The protein below binds the small molecule below.
Small molecule (SMILES): CC(=O)N[C@H]1[C@@H](O[P](=O)(O)O[P](=O)(O)OC[C@H]2O[C@@H](n3ccc(=O)[nH]c3=O)[C@H](O)[C@@H]2O)O[C@H](C(=O)O)[C@@H](O)[C@@H]1O

Binding-site contacts:
Ligand atom O2B contacts residue ARG40 of chain 1.N at 3.0 Å (salt-bridge).
Ligand atom O4C contacts residue ARG184 of chain 1.N at 3.1 Å (salt-bridge).
Ligand atom N1 contacts residue THR183 of chain 1.N at 3.3 Å (h-bond).
Ligand atom C5C contacts residue ARG40 of chain 1.N at 3.6 Å.
Ligand atom O'P contacts residue GLN208 of chain 1.N at 2.9 Å (h-bond).
Ligand atom O2 contacts residue THR183 of chain 1.N at 3.5 Å (h-bond).
Ligand atom O3' contacts residue HIS211 of chain 1.N at 2.5 Å (h-bond).
Ligand atom N1 contacts residue ARG184 of chain 1.N at 3.7 Å.
Ligand atom O2 contacts residue PRO185 of chain 1.N at 3.4 Å.
Ligand atom C2' contacts residue HIS211 of chain 1.N at 3.7 Å.
Ligand atom C2 contacts residue THR183 of chain 1.N at 3.2 Å.
Ligand atom N2' contacts residue NAI1 of chain 1.QA at 2.9 Å (h-bond).
Ligand atom O4' contacts residue LYS123 of chain 1.N at 3.3 Å (salt-bridge).
Ligand atom C3' contacts residue HIS211 of chain 1.N at 3.6 Å.
Ligand atom C6 contacts residue ARG184 of chain 1.N at 3.5 Å.
Ligand atom O4 contacts residue GLN266 of chain 1.N at 3.4 Å.
Ligand atom C7' contacts residue HIS211 of chain 1.N at 3.6 Å.
Ligand atom O4' contacts residue ASN207 of chain 1.N at 2.7 Å (h-bond).
Ligand atom C8' contacts residue ASN152 of chain 1.N at 3.7 Å.
Ligand atom O'P contacts residue TYR188 of chain 1.N at 3.1 Å (h-bond).
Ligand atom O'Q contacts residue TYR188 of chain 1.N at 2.7 Å (h-bond).
Ligand atom O4 contacts residue ASN267 of chain 1.N at 2.9 Å (h-bond).
Ligand atom N3 contacts residue THR183 of chain 1.N at 3.5 Å (h-bond).
Ligand atom O3B contacts residue NAI1 of chain 1.QA at 3.7 Å.
Ligand atom C5 contacts residue ASN267 of chain 1.N at 3.3 Å.
Ligand atom O3C contacts residue ARG40 of chain 1.N at 3.4 Å (salt-bridge).
Ligand atom C4' contacts residue ASN207 of chain 1.N at 3.4 Å.
Ligand atom O3' contacts residue NAI1 of chain 1.QA at 3.7 Å.
Ligand atom O3' contacts residue LYS123 of chain 1.N at 2.6 Å (salt-bridge).
Ligand atom C4 contacts residue ASN267 of chain 1.N at 3.4 Å.
Ligand atom C3' contacts residue LYS123 of chain 1.N at 3.7 Å.
Ligand atom O4' contacts residue NAI1 of chain 1.QA at 3.4 Å.
Ligand atom O2A contacts residue ARG40 of chain 1.N at 3.0 Å (salt-bridge).
Ligand atom C6' contacts residue TYR188 of chain 1.N at 3.4 Å (hydrophobic).
Ligand atom O5' contacts residue ARG184 of chain 1.N at 3.0 Å (salt-bridge).
Ligand atom C3' contacts residue NAI1 of chain 1.QA at 3.4 Å.
Ligand atom N2' contacts residue HIS211 of chain 1.N at 3.2 Å (h-bond).
Ligand atom C3C contacts residue ARG40 of chain 1.N at 3.7 Å.
Ligand atom O'P contacts residue ARG184 of chain 1.N at 2.8 Å (salt-bridge).
Ligand atom O7' contacts residue TRP182 of chain 1.N at 3.3 Å.

Sequence of chain 1.N:
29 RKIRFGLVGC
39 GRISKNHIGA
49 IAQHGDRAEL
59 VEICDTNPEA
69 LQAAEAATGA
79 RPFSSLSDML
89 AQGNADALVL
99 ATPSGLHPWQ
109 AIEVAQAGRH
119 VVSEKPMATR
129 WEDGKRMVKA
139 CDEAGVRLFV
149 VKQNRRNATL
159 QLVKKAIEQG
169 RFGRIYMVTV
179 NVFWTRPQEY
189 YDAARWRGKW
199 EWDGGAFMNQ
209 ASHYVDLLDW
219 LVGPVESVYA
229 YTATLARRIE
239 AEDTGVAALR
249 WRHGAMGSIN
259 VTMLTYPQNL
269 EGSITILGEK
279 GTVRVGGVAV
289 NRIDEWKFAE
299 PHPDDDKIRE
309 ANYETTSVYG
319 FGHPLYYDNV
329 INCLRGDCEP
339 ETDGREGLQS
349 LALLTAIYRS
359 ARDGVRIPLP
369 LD